The small molecule below binds the protein below.
Small molecule (SMILES): O=c1ccc2cc(O)c(O)cc2o1

Binding-site contacts:
Ligand atom O11 contacts residue ASN31 of chain 1.A at 3.9 Å.
Ligand atom O11 contacts residue ILE79 of chain 1.A at 4.3 Å.
Ligand atom C6 contacts residue ASP58 of chain 1.A at 3.3 Å.
Ligand atom C10 contacts residue VAL105 of chain 1.A at 3.4 Å (hydrophobic).
Ligand atom O12 contacts residue ASP58 of chain 1.A at 2.5 Å (salt-bridge).
Ligand atom C1 contacts residue THR150 of chain 1.A at 4.1 Å.
Ligand atom C10 contacts residue ASN31 of chain 1.A at 3.8 Å.
Ligand atom C2 contacts residue VAL152 of chain 1.A at 4.2 Å (hydrophobic).
Ligand atom C1 contacts residue ASN31 of chain 1.A at 3.6 Å.
Ligand atom C1 contacts residue ALA32 of chain 1.A at 4.2 Å (hydrophobic).
Ligand atom C6 contacts residue ASN31 of chain 1.A at 3.9 Å.
Ligand atom O12 contacts residue GLN57 of chain 1.A at 4.2 Å.
Ligand atom C9 contacts residue ILE79 of chain 1.A at 3.9 Å (hydrophobic).
Ligand atom C9 contacts residue ASN31 of chain 1.A at 3.8 Å.
Ligand atom O12 contacts residue VAL56 of chain 1.A at 3.6 Å.
Ligand atom C2 contacts residue VAL105 of chain 1.A at 4.2 Å (hydrophobic).
Ligand atom O7 contacts residue ASN31 of chain 1.A at 3.6 Å.
Ligand atom O12 contacts residue THR150 of chain 1.A at 3.3 Å (h-bond).
Ligand atom O7 contacts residue GLU35 of chain 1.A at 3.8 Å.
Ligand atom C5 contacts residue ASP58 of chain 1.A at 3.3 Å.
Ligand atom C8 contacts residue ASN31 of chain 1.A at 3.7 Å.
Ligand atom C5 contacts residue ALA32 of chain 1.A at 3.7 Å (hydrophobic).
Ligand atom C6 contacts residue ALA32 of chain 1.A at 3.7 Å (hydrophobic).
Ligand atom C3 contacts residue VAL28 of chain 1.A at 3.8 Å (hydrophobic).
Ligand atom O13 contacts residue VAL152 of chain 1.A at 3.5 Å (h-bond).
Ligand atom C6 contacts residue THR150 of chain 1.A at 3.9 Å.
Ligand atom O13 contacts residue VAL28 of chain 1.A at 3.2 Å.
Ligand atom C4 contacts residue VAL28 of chain 1.A at 3.8 Å (hydrophobic).
Ligand atom C6 contacts residue GLU35 of chain 1.A at 4.0 Å.
Ligand atom C4 contacts residue VAL152 of chain 1.A at 3.8 Å (hydrophobic).
Ligand atom O13 contacts residue VAL56 of chain 1.A at 2.9 Å (h-bond).
Ligand atom O11 contacts residue ILE63 of chain 1.A at 3.5 Å.
Ligand atom C3 contacts residue VAL152 of chain 1.A at 3.4 Å (hydrophobic).
Ligand atom C9 contacts residue VAL105 of chain 1.A at 3.6 Å (hydrophobic).
Ligand atom C5 contacts residue THR150 of chain 1.A at 4.0 Å.
Ligand atom C2 contacts residue ASN31 of chain 1.A at 3.7 Å.
Ligand atom O7 contacts residue ILE63 of chain 1.A at 3.6 Å.
Ligand atom O12 contacts residue ALA32 of chain 1.A at 3.2 Å.
Ligand atom C8 contacts residue ILE63 of chain 1.A at 3.7 Å (hydrophobic).
Ligand atom C4 contacts residue VAL56 of chain 1.A at 4.0 Å (hydrophobic).

Sequence of chain 1.A:
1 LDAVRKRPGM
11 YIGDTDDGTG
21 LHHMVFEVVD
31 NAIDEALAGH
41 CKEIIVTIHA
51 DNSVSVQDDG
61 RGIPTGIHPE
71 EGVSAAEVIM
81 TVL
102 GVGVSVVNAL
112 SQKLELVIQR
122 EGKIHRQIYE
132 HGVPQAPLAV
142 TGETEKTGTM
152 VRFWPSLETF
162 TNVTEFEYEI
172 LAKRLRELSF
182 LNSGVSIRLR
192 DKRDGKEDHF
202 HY